The protein below binds the small molecule below.
Small molecule (SMILES): CC(=O)N[C@@H]1[C@@H](O)[C@H](O)[C@@H](CO)O[C@H]1O

Sequence of chain 44.B:
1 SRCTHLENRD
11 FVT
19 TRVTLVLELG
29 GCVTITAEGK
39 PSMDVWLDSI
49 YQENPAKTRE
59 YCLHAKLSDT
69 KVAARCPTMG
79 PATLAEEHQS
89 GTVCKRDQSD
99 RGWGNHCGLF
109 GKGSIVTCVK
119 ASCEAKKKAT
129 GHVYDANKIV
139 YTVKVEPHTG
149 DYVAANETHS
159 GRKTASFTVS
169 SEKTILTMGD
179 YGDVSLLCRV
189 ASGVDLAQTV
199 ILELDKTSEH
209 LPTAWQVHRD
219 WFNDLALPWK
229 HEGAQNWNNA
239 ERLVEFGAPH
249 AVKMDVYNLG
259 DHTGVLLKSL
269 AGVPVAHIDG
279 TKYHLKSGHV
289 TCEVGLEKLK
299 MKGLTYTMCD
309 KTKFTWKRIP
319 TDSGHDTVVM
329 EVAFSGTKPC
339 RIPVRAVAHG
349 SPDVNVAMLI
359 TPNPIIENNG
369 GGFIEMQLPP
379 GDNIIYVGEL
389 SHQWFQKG

Sequence of chain 1.B:
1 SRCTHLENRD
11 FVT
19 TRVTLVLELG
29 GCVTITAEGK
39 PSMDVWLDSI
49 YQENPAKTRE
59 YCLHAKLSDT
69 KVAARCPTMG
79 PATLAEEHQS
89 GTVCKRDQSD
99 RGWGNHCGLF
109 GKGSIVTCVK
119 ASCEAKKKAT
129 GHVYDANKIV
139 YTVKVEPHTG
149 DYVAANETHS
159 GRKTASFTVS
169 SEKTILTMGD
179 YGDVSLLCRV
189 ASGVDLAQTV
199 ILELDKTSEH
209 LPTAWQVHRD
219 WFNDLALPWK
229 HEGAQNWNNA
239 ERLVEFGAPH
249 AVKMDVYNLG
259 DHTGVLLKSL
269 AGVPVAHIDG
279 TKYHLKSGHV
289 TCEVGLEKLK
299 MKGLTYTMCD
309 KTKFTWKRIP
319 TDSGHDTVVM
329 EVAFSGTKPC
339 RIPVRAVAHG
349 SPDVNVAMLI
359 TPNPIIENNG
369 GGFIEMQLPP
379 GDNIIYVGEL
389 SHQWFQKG

Binding-site contacts:
Ligand atom C8 contacts residue GLU155 of chain 1.B at 3.8 Å.
Ligand atom C5 contacts residue ASN154 of chain 1.B at 3.7 Å.
Ligand atom C1 contacts residue HIS104 of chain 44.B at 3.2 Å.
Ligand atom C1 contacts residue ASN154 of chain 1.B at 1.4 Å.
Ligand atom C2 contacts residue ASN154 of chain 1.B at 2.4 Å.
Ligand atom C6 contacts residue HIS104 of chain 44.B at 3.7 Å.
Ligand atom O7 contacts residue ASN154 of chain 1.B at 3.1 Å (h-bond).
Ligand atom O7 contacts residue GLU155 of chain 1.B at 3.8 Å.
Ligand atom C3 contacts residue ASN154 of chain 1.B at 3.8 Å.
Ligand atom C8 contacts residue ASN154 of chain 1.B at 3.8 Å.
Ligand atom C7 contacts residue ASN154 of chain 1.B at 3.3 Å.
Ligand atom N2 contacts residue ASN154 of chain 1.B at 2.9 Å (h-bond).
Ligand atom O5 contacts residue ASN154 of chain 1.B at 2.4 Å (h-bond).
Ligand atom O6 contacts residue HIS104 of chain 44.B at 2.9 Å.
Ligand atom O7 contacts residue HIS104 of chain 44.B at 4.2 Å.
Ligand atom C7 contacts residue GLU155 of chain 1.B at 4.1 Å.
Ligand atom C5 contacts residue HIS104 of chain 44.B at 3.3 Å.
Ligand atom C4 contacts residue ASN154 of chain 1.B at 4.2 Å.
Ligand atom C2 contacts residue HIS104 of chain 44.B at 4.4 Å.
Ligand atom O5 contacts residue HIS104 of chain 44.B at 3.2 Å (h-bond).